Binding-site contacts:
Ligand atom C4 contacts residue GLN611 of chain 1.B at 3.8 Å.
Ligand atom N2 contacts residue ASN362 of chain 1.B at 2.8 Å (h-bond).
Ligand atom O6 contacts residue GLN611 of chain 1.B at 4.2 Å.
Ligand atom C6 contacts residue LEU613 of chain 1.B at 4.4 Å (hydrophobic).
Ligand atom O5 contacts residue GLN611 of chain 1.B at 3.7 Å.
Ligand atom C8 contacts residue GLN611 of chain 1.B at 3.8 Å.
Ligand atom O6 contacts residue LEU613 of chain 1.B at 4.4 Å.
Ligand atom C5 contacts residue GLN611 of chain 1.B at 3.8 Å.
Ligand atom C1 contacts residue ASN362 of chain 1.B at 1.4 Å.
Ligand atom C6 contacts residue GLN611 of chain 1.B at 3.2 Å.
Ligand atom C5 contacts residue ASN362 of chain 1.B at 3.7 Å.
Ligand atom C6 contacts residue ASN362 of chain 1.B at 4.4 Å.
Ligand atom C2 contacts residue ASN362 of chain 1.B at 2.5 Å.
Ligand atom C4 contacts residue ASN362 of chain 1.B at 4.3 Å.
Ligand atom C3 contacts residue ASN362 of chain 1.B at 3.8 Å.
Ligand atom C8 contacts residue ASN362 of chain 1.B at 3.5 Å.
Ligand atom C7 contacts residue ASN362 of chain 1.B at 3.4 Å.
Ligand atom O7 contacts residue ASN362 of chain 1.B at 4.2 Å.
Ligand atom O5 contacts residue ASN362 of chain 1.B at 2.4 Å (h-bond).

Sequence of chain 1.B:
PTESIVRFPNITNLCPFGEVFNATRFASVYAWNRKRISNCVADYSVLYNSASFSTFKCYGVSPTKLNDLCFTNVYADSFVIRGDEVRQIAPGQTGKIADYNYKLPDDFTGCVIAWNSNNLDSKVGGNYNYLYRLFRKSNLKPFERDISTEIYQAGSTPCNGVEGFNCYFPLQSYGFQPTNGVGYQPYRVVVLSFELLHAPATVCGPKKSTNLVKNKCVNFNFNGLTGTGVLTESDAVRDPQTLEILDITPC

A protein and the small-molecule ligand that binds it are described below.
Small molecule (SMILES): CC(=O)N[C@@H]1[C@@H](O)[C@H](O)[C@@H](CO)O[C@H]1O